Sequence of chain 1.C:
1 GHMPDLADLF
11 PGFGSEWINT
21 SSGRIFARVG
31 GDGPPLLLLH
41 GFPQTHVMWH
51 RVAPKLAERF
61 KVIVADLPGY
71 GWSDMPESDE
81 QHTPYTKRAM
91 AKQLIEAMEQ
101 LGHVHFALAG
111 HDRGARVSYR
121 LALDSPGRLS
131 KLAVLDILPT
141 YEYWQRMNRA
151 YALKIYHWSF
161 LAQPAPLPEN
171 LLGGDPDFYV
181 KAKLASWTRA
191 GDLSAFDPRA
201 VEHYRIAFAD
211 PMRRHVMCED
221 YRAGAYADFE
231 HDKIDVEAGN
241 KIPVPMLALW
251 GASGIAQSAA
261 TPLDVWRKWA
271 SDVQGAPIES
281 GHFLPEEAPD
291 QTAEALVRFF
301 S

This protein binds this small molecule.
Small molecule (SMILES): O=C(O)CO

Binding-site contacts:
Ligand atom C contacts residue TRP158 of chain 1.C at 3.8 Å (hydrophobic).
Ligand atom O contacts residue ARG113 of chain 1.C at 2.9 Å (salt-bridge).
Ligand atom CA contacts residue ASP112 of chain 1.C at 3.2 Å.
Ligand atom O2 contacts residue HIS157 of chain 1.C at 2.9 Å (h-bond).
Ligand atom CA contacts residue HIS157 of chain 1.C at 4.0 Å.
Ligand atom OXT contacts residue TYR143 of chain 1.C at 4.1 Å.
Ligand atom C contacts residue ARG116 of chain 1.C at 3.4 Å.
Ligand atom C contacts residue ARG113 of chain 1.C at 4.1 Å.
Ligand atom OXT contacts residue ASP112 of chain 1.C at 3.2 Å (salt-bridge).
Ligand atom O2 contacts residue TYR221 of chain 1.C at 2.9 Å (h-bond).
Ligand atom CA contacts residue TYR221 of chain 1.C at 4.2 Å (hydrophobic).
Ligand atom O contacts residue TRP158 of chain 1.C at 3.6 Å.
Ligand atom CA contacts residue ILE255 of chain 1.C at 4.1 Å (hydrophobic).
Ligand atom C contacts residue ASP112 of chain 1.C at 3.2 Å.
Ligand atom CA contacts residue TRP158 of chain 1.C at 3.5 Å (hydrophobic).
Ligand atom O contacts residue ASP112 of chain 1.C at 3.6 Å (salt-bridge).
Ligand atom O2 contacts residue TRP158 of chain 1.C at 2.9 Å (h-bond).
Ligand atom O2 contacts residue ASP112 of chain 1.C at 3.8 Å.
Ligand atom OXT contacts residue ILE137 of chain 1.C at 3.6 Å.
Ligand atom C contacts residue TYR143 of chain 1.C at 4.4 Å (hydrophobic).
Ligand atom O contacts residue ARG116 of chain 1.C at 3.0 Å (salt-bridge).
Ligand atom OXT contacts residue TRP158 of chain 1.C at 4.5 Å.
Ligand atom OXT contacts residue ARG116 of chain 1.C at 2.8 Å (salt-bridge).
Ligand atom O contacts residue TYR221 of chain 1.C at 4.1 Å.
Ligand atom OXT contacts residue HIS282 of chain 1.C at 4.3 Å.
Ligand atom O2 contacts residue ARG113 of chain 1.C at 4.1 Å.
Ligand atom OXT contacts residue ASP136 of chain 1.C at 4.4 Å.